Sequence of chain 1.A:
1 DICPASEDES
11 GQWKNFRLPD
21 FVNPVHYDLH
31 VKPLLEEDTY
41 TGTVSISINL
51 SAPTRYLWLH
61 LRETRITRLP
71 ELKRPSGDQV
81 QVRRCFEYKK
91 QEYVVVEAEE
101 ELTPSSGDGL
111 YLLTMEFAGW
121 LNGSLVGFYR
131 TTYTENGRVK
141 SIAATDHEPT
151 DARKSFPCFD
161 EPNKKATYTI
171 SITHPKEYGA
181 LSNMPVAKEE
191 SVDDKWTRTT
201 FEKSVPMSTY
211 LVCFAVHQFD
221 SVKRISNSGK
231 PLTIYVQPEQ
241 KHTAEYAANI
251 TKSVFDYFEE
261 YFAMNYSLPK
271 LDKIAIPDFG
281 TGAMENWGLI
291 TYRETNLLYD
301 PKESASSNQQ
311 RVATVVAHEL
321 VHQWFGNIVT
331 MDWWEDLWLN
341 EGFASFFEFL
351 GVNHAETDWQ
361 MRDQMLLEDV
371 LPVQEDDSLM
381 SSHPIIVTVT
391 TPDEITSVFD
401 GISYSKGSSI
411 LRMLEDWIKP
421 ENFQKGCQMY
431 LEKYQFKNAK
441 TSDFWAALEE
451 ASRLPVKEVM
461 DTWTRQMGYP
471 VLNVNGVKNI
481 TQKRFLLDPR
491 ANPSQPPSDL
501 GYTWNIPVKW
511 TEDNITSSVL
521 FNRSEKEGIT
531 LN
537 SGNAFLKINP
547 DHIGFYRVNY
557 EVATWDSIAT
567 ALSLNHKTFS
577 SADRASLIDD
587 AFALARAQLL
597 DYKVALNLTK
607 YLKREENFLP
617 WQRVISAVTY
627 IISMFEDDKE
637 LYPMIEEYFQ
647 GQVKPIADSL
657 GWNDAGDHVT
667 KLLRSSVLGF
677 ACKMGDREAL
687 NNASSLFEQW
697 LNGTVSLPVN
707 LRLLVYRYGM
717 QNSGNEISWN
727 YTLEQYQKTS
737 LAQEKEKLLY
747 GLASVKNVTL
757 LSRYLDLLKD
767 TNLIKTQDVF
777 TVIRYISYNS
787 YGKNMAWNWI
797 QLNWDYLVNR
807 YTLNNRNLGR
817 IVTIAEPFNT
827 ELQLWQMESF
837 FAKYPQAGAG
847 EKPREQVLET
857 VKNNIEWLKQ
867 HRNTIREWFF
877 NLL

Binding-site contacts:
Ligand atom C4 contacts residue ASN522 of chain 1.A at 4.1 Å.
Ligand atom C2 contacts residue GLU458 of chain 1.A at 4.4 Å.
Ligand atom C3 contacts residue GLU458 of chain 1.A at 4.5 Å.
Ligand atom C1 contacts residue GLU458 of chain 1.A at 3.9 Å.
Ligand atom C7 contacts residue ASN522 of chain 1.A at 3.1 Å.
Ligand atom C5 contacts residue ASN522 of chain 1.A at 3.7 Å.
Ligand atom O7 contacts residue ASN522 of chain 1.A at 4.1 Å.
Ligand atom C2 contacts residue ASN522 of chain 1.A at 2.2 Å.
Ligand atom C7 contacts residue LEU520 of chain 1.A at 4.2 Å (hydrophobic).
Ligand atom N2 contacts residue ASN522 of chain 1.A at 2.7 Å (h-bond).
Ligand atom C8 contacts residue ASN522 of chain 1.A at 3.1 Å.
Ligand atom C1 contacts residue SER524 of chain 1.A at 3.8 Å.
Ligand atom O5 contacts residue ASN522 of chain 1.A at 2.4 Å (h-bond).
Ligand atom C3 contacts residue ASN522 of chain 1.A at 3.6 Å.
Ligand atom O5 contacts residue SER524 of chain 1.A at 3.2 Å (h-bond).
Ligand atom O7 contacts residue LEU520 of chain 1.A at 3.2 Å.
Ligand atom C6 contacts residue SER524 of chain 1.A at 4.5 Å.
Ligand atom N2 contacts residue GLU458 of chain 1.A at 4.3 Å.
Ligand atom C5 contacts residue SER524 of chain 1.A at 4.4 Å.
Ligand atom C1 contacts residue ASN522 of chain 1.A at 1.4 Å.

The small molecule below binds the protein below.
Small molecule (SMILES): CC(=O)N[C@@H]1[C@@H](O)[C@H](O)[C@@H](CO)O[C@H]1O